Sequence of chain 1.A:
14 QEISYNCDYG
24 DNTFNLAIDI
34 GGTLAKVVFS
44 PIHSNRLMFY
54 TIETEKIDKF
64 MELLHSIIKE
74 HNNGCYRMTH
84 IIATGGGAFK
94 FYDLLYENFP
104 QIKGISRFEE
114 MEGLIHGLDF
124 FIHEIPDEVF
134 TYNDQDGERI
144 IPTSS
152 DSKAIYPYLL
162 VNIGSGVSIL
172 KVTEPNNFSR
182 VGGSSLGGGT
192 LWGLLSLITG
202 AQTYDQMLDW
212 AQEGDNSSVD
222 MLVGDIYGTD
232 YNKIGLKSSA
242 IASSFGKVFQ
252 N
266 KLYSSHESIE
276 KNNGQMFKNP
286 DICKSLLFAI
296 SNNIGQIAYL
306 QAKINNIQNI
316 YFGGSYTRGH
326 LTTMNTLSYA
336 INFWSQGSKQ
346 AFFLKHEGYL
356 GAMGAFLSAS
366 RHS

The small molecule below binds the protein below.
Small molecule (SMILES): CN(C)c1cc(CN2CCOCC2)nc2nc(NCc3ccc(C(C)(C)C)cc3)nn12

Sequence of chain 1.B:
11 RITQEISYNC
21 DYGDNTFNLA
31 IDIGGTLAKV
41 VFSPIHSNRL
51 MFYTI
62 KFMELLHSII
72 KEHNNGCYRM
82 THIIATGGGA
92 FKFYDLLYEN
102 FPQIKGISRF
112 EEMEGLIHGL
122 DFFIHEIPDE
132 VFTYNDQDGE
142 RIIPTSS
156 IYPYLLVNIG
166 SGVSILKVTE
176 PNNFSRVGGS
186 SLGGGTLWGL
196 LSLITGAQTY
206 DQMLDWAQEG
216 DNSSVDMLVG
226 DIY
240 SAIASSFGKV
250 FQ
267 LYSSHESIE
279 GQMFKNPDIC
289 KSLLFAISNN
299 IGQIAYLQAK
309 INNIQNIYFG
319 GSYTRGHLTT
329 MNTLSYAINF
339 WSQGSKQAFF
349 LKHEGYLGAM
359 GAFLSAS

Binding-site contacts:
Ligand atom C25 contacts residue PHE338 of chain 1.A at 3.5 Å (hydrophobic).
Ligand atom C9 contacts residue ALA243 of chain 1.A at 3.5 Å (hydrophobic).
Ligand atom C16 contacts residue TRP339 of chain 1.A at 3.3 Å (hydrophobic).
Ligand atom C14 contacts residue LEU237 of chain 1.A at 3.7 Å (hydrophobic).
Ligand atom C8 contacts residue ALA243 of chain 1.A at 3.7 Å (hydrophobic).
Ligand atom C26 contacts residue ILE235 of chain 1.A at 3.4 Å (hydrophobic).
Ligand atom C30 contacts residue LEU237 of chain 1.A at 3.7 Å (hydrophobic).
Ligand atom C4 contacts residue TYR228 of chain 1.A at 3.6 Å (hydrophobic).
Ligand atom C1 contacts residue GLU113 of chain 1.B at 3.6 Å.
Ligand atom C9 contacts residue ARG181 of chain 1.B at 3.7 Å.
Ligand atom C28 contacts residue ARG181 of chain 1.B at 3.7 Å.
Ligand atom N21 contacts residue PHE338 of chain 1.A at 3.5 Å.
Ligand atom C9 contacts residue VAL168 of chain 1.B at 3.4 Å (hydrophobic).
Ligand atom C14 contacts residue TRP339 of chain 1.A at 3.5 Å (hydrophobic).
Ligand atom N10 contacts residue SER186 of chain 1.B at 3.4 Å (h-bond).
Ligand atom C17 contacts residue PHE338 of chain 1.A at 3.3 Å (hydrophobic).
Ligand atom C9 contacts residue SER185 of chain 1.B at 3.0 Å.
Ligand atom N27 contacts residue ARG181 of chain 1.B at 3.1 Å (salt-bridge).
Ligand atom C8 contacts residue ARG181 of chain 1.B at 3.3 Å.
Ligand atom C7 contacts residue ARG181 of chain 1.B at 3.6 Å.
Ligand atom C18 contacts residue TRP339 of chain 1.A at 3.6 Å (hydrophobic).
Ligand atom N29 contacts residue ARG181 of chain 1.B at 3.0 Å (salt-bridge).
Ligand atom C6 contacts residue SER169 of chain 1.B at 3.6 Å.
Ligand atom C18 contacts residue PHE338 of chain 1.A at 3.2 Å (hydrophobic).
Ligand atom N10 contacts residue SER185 of chain 1.B at 3.5 Å.
Ligand atom N12 contacts residue ILE242 of chain 1.A at 3.5 Å (h-bond).
Ligand atom C23 contacts residue PHE338 of chain 1.A at 3.8 Å (hydrophobic).
Ligand atom C30 contacts residue ARG181 of chain 1.B at 3.4 Å.
Ligand atom N29 contacts residue GLY184 of chain 1.B at 3.5 Å.
Ligand atom C1 contacts residue MET114 of chain 1.B at 3.3 Å (hydrophobic).
Ligand atom C3 contacts residue GLU113 of chain 1.B at 3.6 Å.
Ligand atom C7 contacts residue VAL168 of chain 1.B at 3.5 Å (hydrophobic).
Ligand atom N29 contacts residue SER185 of chain 1.B at 3.6 Å (h-bond).
Ligand atom N10 contacts residue ALA243 of chain 1.A at 3.7 Å.
Ligand atom N27 contacts residue GLY184 of chain 1.B at 3.5 Å (h-bond).
Ligand atom N15 contacts residue TRP339 of chain 1.A at 3.5 Å.
Ligand atom C19 contacts residue TRP339 of chain 1.A at 3.7 Å (hydrophobic).
Ligand atom N10 contacts residue ILE242 of chain 1.A at 3.2 Å (h-bond).
Ligand atom C30 contacts residue ALA243 of chain 1.A at 3.8 Å (hydrophobic).
Ligand atom C11 contacts residue ILE242 of chain 1.A at 3.7 Å (hydrophobic).